Sequence of chain 4.E:
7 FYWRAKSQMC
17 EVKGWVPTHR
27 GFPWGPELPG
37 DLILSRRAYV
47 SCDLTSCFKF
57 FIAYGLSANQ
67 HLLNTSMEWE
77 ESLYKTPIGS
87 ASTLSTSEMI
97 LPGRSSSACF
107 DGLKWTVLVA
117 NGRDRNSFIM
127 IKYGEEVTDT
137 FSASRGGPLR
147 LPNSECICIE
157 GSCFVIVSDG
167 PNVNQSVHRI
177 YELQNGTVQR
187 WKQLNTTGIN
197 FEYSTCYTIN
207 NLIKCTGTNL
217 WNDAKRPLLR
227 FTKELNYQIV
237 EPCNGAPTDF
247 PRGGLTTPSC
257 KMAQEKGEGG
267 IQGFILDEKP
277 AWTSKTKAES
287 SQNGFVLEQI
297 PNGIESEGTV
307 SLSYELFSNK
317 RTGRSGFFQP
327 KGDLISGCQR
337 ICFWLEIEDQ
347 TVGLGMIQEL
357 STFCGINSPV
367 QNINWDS

Sequence of chain 2.E:
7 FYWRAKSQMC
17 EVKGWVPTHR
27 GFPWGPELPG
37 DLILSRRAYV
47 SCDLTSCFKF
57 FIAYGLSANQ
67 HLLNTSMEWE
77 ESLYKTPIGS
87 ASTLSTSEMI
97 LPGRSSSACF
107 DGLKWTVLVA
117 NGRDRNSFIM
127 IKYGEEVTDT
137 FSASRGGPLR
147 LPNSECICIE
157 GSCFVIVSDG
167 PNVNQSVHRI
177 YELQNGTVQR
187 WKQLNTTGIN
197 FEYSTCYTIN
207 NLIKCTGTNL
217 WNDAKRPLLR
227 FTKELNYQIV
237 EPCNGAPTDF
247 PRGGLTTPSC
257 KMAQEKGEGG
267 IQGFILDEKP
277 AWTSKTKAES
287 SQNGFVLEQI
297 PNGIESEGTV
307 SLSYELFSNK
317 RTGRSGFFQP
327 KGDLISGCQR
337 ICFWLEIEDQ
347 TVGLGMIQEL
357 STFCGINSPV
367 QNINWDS

Binding-site contacts:
Ligand atom C2 contacts residue ASN70 of chain 2.E at 2.5 Å.
Ligand atom C4 contacts residue ASN70 of chain 2.E at 4.2 Å.
Ligand atom C5 contacts residue PRO32 of chain 4.E at 4.2 Å (hydrophobic).
Ligand atom C1 contacts residue PRO32 of chain 4.E at 4.3 Å (hydrophobic).
Ligand atom C6 contacts residue PRO32 of chain 4.E at 3.8 Å (hydrophobic).
Ligand atom C5 contacts residue ASN70 of chain 2.E at 3.6 Å.
Ligand atom C7 contacts residue ASN70 of chain 2.E at 3.3 Å.
Ligand atom O5 contacts residue ASN70 of chain 2.E at 2.4 Å (h-bond).
Ligand atom O5 contacts residue PRO32 of chain 4.E at 3.6 Å.
Ligand atom O7 contacts residue ASN70 of chain 2.E at 3.3 Å (h-bond).
Ligand atom O6 contacts residue PRO32 of chain 4.E at 3.6 Å.
Ligand atom C3 contacts residue ASN70 of chain 2.E at 3.9 Å.
Ligand atom N2 contacts residue ASN70 of chain 2.E at 2.9 Å (h-bond).
Ligand atom C1 contacts residue ASN70 of chain 2.E at 1.4 Å.

A small-molecule ligand and the protein it binds are described below.
Small molecule (SMILES): CC(=O)N[C@@H]1[C@@H](O)[C@H](O)[C@@H](CO)O[C@H]1O